Sequence of chain 3.D:
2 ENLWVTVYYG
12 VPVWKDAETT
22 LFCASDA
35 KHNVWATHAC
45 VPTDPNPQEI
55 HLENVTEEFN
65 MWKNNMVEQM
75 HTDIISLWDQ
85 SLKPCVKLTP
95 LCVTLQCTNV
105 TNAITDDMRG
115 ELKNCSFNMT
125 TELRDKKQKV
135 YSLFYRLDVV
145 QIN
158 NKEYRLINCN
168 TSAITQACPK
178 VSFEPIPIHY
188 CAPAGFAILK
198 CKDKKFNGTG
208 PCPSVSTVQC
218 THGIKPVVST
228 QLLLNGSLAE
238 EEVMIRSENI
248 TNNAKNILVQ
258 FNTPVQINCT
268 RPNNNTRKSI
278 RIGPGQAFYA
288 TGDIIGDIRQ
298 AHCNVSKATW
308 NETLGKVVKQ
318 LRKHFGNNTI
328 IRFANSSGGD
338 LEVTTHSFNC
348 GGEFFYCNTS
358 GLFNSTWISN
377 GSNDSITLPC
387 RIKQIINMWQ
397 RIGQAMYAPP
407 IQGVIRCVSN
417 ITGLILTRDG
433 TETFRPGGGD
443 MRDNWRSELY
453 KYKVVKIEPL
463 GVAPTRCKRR

Binding-site contacts:
Ligand atom C1 contacts residue ILE292 of chain 3.D at 4.2 Å (hydrophobic).
Ligand atom N2 contacts residue ASN271 of chain 3.D at 2.9 Å (h-bond).
Ligand atom O6 contacts residue ILE292 of chain 3.D at 3.2 Å.
Ligand atom C6 contacts residue ILE292 of chain 3.D at 4.3 Å (hydrophobic).
Ligand atom C2 contacts residue ASN271 of chain 3.D at 2.5 Å.
Ligand atom C7 contacts residue VAL410 of chain 3.D at 4.3 Å (hydrophobic).
Ligand atom C4 contacts residue ASN271 of chain 3.D at 4.2 Å.
Ligand atom C1 contacts residue ASN271 of chain 3.D at 1.4 Å.
Ligand atom C8 contacts residue VAL410 of chain 3.D at 3.6 Å (hydrophobic).
Ligand atom C5 contacts residue ASN271 of chain 3.D at 3.7 Å.
Ligand atom C3 contacts residue ASN271 of chain 3.D at 3.8 Å.
Ligand atom C7 contacts residue ASN271 of chain 3.D at 3.5 Å.
Ligand atom O5 contacts residue ILE292 of chain 3.D at 3.6 Å.
Ligand atom O6 contacts residue THR273 of chain 3.D at 4.2 Å.
Ligand atom O5 contacts residue ASN271 of chain 3.D at 2.4 Å (h-bond).
Ligand atom O7 contacts residue ASN271 of chain 3.D at 3.7 Å.

This protein binds this small molecule.
Small molecule (SMILES): CC(=O)N[C@H]1[C@H](O[C@H]2[C@H](O)[C@@H](NC(C)=O)CO[C@@H]2CO)O[C@H](CO)[C@@H](O)[C@@H]1O